This small molecule binds to this protein.
Small molecule (SMILES): NCCCN1CCN(CCCNC(=O)c2cc(NC(=O)Cc3cccs3)cc(O[C@H]3O[C@H](CO)[C@H](O)[C@H](O)[C@H]3O)c2)CC1

Binding-site contacts:
Ligand atom N18 contacts residue HIS13 of chain 1.A at 3.1 Å (h-bond).
Ligand atom C3 contacts residue TRP88 of chain 1.A at 3.5 Å (hydrophobic).
Ligand atom O4 contacts residue GLU51 of chain 1.A at 2.6 Å (salt-bridge).
Ligand atom O5 contacts residue GLN56 of chain 1.A at 3.3 Å (h-bond).
Ligand atom C4 contacts residue GLN56 of chain 1.A at 4.4 Å.
Ligand atom C4 contacts residue LYS91 of chain 1.A at 3.7 Å.
Ligand atom O2 contacts residue ASN90 of chain 1.A at 3.1 Å (h-bond).
Ligand atom C12 contacts residue TRP88 of chain 1.A at 4.4 Å (hydrophobic).
Ligand atom C3 contacts residue ASN90 of chain 1.A at 3.7 Å.
Ligand atom O4 contacts residue LYS91 of chain 1.A at 2.8 Å (salt-bridge).
Ligand atom C2 contacts residue LYS91 of chain 1.A at 3.9 Å.
Ligand atom O3 contacts residue ASN90 of chain 1.A at 2.8 Å (h-bond).
Ligand atom O3 contacts residue TRP88 of chain 1.A at 3.6 Å.
Ligand atom C8 contacts residue GLN56 of chain 1.A at 4.4 Å.
Ligand atom C6 contacts residue TRP88 of chain 1.A at 3.6 Å (hydrophobic).
Ligand atom C4 contacts residue GLU51 of chain 1.A at 3.4 Å.
Ligand atom O6 contacts residue HIS57 of chain 1.A at 3.5 Å.
Ligand atom C11 contacts residue TYR12 of chain 1.A at 4.3 Å (hydrophobic).
Ligand atom C6 contacts residue HIS57 of chain 1.A at 3.3 Å.
Ligand atom O6 contacts residue GLN61 of chain 1.A at 3.0 Å (h-bond).
Ligand atom O4 contacts residue HIS57 of chain 1.A at 4.2 Å.
Ligand atom O6 contacts residue TRP88 of chain 1.A at 3.9 Å.
Ligand atom O3 contacts residue GLU51 of chain 1.A at 4.2 Å.
Ligand atom C5 contacts residue TRP88 of chain 1.A at 3.6 Å (hydrophobic).
Ligand atom C6 contacts residue GLU51 of chain 1.A at 4.3 Å.
Ligand atom C6 contacts residue GLN56 of chain 1.A at 3.6 Å.
Ligand atom C13 contacts residue HIS13 of chain 1.A at 4.3 Å.
Ligand atom C5 contacts residue GLN56 of chain 1.A at 4.1 Å.
Ligand atom C3 contacts residue LYS91 of chain 1.A at 3.6 Å.
Ligand atom O6 contacts residue GLN56 of chain 1.A at 3.2 Å (h-bond).
Ligand atom C4 contacts residue TRP88 of chain 1.A at 3.5 Å (hydrophobic).
Ligand atom C1 contacts residue GLN56 of chain 1.A at 4.4 Å.
Ligand atom C2 contacts residue ASN90 of chain 1.A at 4.1 Å.
Ligand atom O17 contacts residue TYR12 of chain 1.A at 3.5 Å.
Ligand atom C13 contacts residue TYR12 of chain 1.A at 3.6 Å (hydrophobic).
Ligand atom O4 contacts residue GLN56 of chain 1.A at 3.3 Å.
Ligand atom O3 contacts residue LYS91 of chain 1.A at 2.8 Å (salt-bridge).
Ligand atom C6 contacts residue GLN61 of chain 1.A at 3.9 Å.
Ligand atom O1 contacts residue TRP88 of chain 1.A at 4.0 Å.
Ligand atom N18 contacts residue TYR12 of chain 1.A at 3.7 Å.

Sequence of chain 1.A:
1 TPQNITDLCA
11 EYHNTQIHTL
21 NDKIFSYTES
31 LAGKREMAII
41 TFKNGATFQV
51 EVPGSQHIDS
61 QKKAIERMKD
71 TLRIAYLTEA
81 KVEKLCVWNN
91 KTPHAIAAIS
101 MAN